Sequence of chain 1.C:
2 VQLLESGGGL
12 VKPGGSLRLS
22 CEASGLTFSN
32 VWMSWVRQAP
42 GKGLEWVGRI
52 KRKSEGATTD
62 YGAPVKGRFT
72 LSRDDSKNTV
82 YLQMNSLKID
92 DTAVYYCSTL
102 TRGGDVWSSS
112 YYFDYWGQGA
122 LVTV

Sequence of chain 1.A:
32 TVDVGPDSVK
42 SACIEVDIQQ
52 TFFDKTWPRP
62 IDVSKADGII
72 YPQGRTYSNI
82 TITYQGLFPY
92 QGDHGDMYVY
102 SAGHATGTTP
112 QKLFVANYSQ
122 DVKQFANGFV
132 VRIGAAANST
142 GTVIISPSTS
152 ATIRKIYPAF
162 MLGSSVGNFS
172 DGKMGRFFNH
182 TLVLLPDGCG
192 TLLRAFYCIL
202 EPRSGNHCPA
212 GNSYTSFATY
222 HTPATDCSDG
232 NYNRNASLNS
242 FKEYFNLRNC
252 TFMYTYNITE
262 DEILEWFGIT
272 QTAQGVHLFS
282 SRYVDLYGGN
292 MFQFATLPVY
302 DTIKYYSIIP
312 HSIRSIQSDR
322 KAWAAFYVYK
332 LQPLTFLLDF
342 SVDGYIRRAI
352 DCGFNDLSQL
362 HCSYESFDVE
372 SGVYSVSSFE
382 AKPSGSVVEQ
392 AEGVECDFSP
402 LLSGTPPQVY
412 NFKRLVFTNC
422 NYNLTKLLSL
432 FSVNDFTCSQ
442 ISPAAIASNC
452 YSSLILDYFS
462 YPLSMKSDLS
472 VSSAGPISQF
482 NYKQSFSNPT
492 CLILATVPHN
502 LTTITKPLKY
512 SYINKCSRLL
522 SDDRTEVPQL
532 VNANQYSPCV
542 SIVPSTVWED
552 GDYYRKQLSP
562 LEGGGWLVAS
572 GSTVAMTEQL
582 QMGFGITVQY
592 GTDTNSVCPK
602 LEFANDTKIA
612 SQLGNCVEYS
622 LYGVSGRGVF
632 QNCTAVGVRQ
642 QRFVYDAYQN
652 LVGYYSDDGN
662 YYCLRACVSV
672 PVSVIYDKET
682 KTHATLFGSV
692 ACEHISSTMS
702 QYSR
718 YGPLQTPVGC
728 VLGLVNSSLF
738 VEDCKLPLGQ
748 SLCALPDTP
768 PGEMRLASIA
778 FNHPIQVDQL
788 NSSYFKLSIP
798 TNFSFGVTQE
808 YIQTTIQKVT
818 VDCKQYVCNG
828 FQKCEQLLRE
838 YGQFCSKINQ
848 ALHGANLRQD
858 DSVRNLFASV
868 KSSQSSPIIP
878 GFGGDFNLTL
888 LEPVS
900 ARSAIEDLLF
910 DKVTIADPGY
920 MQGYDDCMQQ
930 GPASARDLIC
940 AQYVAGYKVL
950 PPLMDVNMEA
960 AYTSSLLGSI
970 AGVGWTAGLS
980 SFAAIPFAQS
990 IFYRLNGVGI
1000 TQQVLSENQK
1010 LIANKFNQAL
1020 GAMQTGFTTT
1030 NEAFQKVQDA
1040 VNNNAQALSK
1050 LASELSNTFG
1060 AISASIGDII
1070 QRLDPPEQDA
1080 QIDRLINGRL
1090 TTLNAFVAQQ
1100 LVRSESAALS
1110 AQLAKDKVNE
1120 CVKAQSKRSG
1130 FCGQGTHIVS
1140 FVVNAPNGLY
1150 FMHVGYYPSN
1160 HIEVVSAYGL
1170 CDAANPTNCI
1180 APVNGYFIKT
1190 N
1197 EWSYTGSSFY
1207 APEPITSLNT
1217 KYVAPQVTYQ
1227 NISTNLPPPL

Binding-site contacts:
Ligand atom O5 contacts residue ASN501 of chain 1.A at 2.4 Å (h-bond).
Ligand atom C3 contacts residue ASN501 of chain 1.A at 3.8 Å.
Ligand atom C4 contacts residue ASN501 of chain 1.A at 4.2 Å.
Ligand atom N2 contacts residue GLY57 of chain 1.C at 3.8 Å.
Ligand atom C1 contacts residue ASN501 of chain 1.A at 1.5 Å.
Ligand atom N2 contacts residue ASN501 of chain 1.A at 2.9 Å (h-bond).
Ligand atom C8 contacts residue GLU56 of chain 1.C at 4.0 Å.
Ligand atom C7 contacts residue ASN501 of chain 1.A at 3.6 Å.
Ligand atom C8 contacts residue GLY57 of chain 1.C at 3.6 Å.
Ligand atom C7 contacts residue GLY57 of chain 1.C at 4.3 Å.
Ligand atom C5 contacts residue ASN501 of chain 1.A at 3.7 Å.
Ligand atom O7 contacts residue ASN501 of chain 1.A at 3.9 Å.
Ligand atom C2 contacts residue ASN501 of chain 1.A at 2.5 Å.

The protein below binds the small molecule below.
Small molecule (SMILES): CC(=O)N[C@H]1[C@H](O[C@H]2[C@H](O)[C@@H](NC(C)=O)CO[C@@H]2CO)O[C@H](CO)[C@@H](O[C@@H]2O[C@H](CO)[C@@H](O)[C@H](O[C@H]3O[C@H](CO)[C@@H](O)[C@H](O)[C@@H]3O)[C@@H]2O)[C@@H]1O